A small-molecule ligand and the protein it binds are described below.
Small molecule (SMILES): CNc1nc([C@H]2CCCN2C(=O)[C@H](O)[C@@H](O)C(=O)N[C@H](C)c2ccc(-n3cccn3)cc2)c(S(C)(=O)=O)s1

Sequence of chain 1.B:
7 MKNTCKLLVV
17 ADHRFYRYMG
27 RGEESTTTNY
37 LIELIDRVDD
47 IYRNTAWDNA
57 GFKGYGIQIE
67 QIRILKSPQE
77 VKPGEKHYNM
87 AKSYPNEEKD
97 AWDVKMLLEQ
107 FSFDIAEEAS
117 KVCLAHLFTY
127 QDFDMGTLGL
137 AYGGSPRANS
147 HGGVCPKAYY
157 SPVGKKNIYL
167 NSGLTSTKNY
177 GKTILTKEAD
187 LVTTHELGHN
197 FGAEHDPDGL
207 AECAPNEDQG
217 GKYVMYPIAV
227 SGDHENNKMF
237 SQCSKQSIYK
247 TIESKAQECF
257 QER

Binding-site contacts:
Ligand atom C20 contacts residue ALA225 of chain 1.B at 3.6 Å (hydrophobic).
Ligand atom O7 contacts residue HIS201 of chain 1.B at 3.0 Å (h-bond).
Ligand atom O14 contacts residue ZN1 of chain 1.L at 2.3 Å.
Ligand atom C38 contacts residue SER141 of chain 1.B at 3.3 Å.
Ligand atom C20 contacts residue HIS191 of chain 1.B at 3.6 Å.
Ligand atom C27 contacts residue VAL220 of chain 1.B at 3.4 Å (hydrophobic).
Ligand atom C21 contacts residue ILE224 of chain 1.B at 3.7 Å (hydrophobic).
Ligand atom C8 contacts residue GLU192 of chain 1.B at 3.3 Å.
Ligand atom C20 contacts residue ILE224 of chain 1.B at 3.3 Å (hydrophobic).
Ligand atom O14 contacts residue PRO223 of chain 1.B at 2.9 Å (h-bond).
Ligand atom O12 contacts residue GLY135 of chain 1.B at 3.5 Å (h-bond).
Ligand atom C8 contacts residue ZN1 of chain 1.L at 2.8 Å.
Ligand atom C26 contacts residue TYR219 of chain 1.B at 3.3 Å (hydrophobic).
Ligand atom O12 contacts residue LEU134 of chain 1.B at 3.0 Å (h-bond).
Ligand atom C1 contacts residue THR133 of chain 1.B at 3.6 Å.
Ligand atom C27 contacts residue TYR219 of chain 1.B at 3.3 Å (hydrophobic).
Ligand atom O11 contacts residue HIS195 of chain 1.B at 3.2 Å (h-bond).
Ligand atom C25 contacts residue VAL226 of chain 1.B at 3.7 Å (hydrophobic).
Ligand atom C8 contacts residue GLY135 of chain 1.B at 3.3 Å.
Ligand atom C20 contacts residue TYR222 of chain 1.B at 3.1 Å (hydrophobic).
Ligand atom O11 contacts residue GLU192 of chain 1.B at 2.7 Å (salt-bridge).
Ligand atom C9 contacts residue ZN1 of chain 1.L at 3.1 Å.
Ligand atom C21 contacts residue TYR222 of chain 1.B at 3.5 Å (hydrophobic).
Ligand atom O7 contacts residue ZN1 of chain 1.L at 2.3 Å.
Ligand atom C21 contacts residue HIS191 of chain 1.B at 3.4 Å.
Ligand atom N13 contacts residue HIS191 of chain 1.B at 3.5 Å (h-bond).
Ligand atom O14 contacts residue HIS191 of chain 1.B at 3.1 Å (h-bond).
Ligand atom O11 contacts residue HIS191 of chain 1.B at 3.0 Å (h-bond).
Ligand atom C19 contacts residue ALA225 of chain 1.B at 3.6 Å (hydrophobic).
Ligand atom C33 contacts residue ILE224 of chain 1.B at 3.7 Å (hydrophobic).
Ligand atom C6 contacts residue ZN1 of chain 1.L at 2.9 Å.
Ligand atom O7 contacts residue HIS195 of chain 1.B at 3.3 Å (h-bond).
Ligand atom O11 contacts residue ZN1 of chain 1.L at 1.9 Å.
Ligand atom C34 contacts residue GLU192 of chain 1.B at 3.3 Å.
Ligand atom C33 contacts residue PRO223 of chain 1.B at 3.6 Å (hydrophobic).
Ligand atom O12 contacts residue THR133 of chain 1.B at 3.7 Å.
Ligand atom C38 contacts residue IPA1 of chain 1.K at 3.4 Å.
Ligand atom C1 contacts residue GLY135 of chain 1.B at 3.7 Å.
Ligand atom C25 contacts residue ASN233 of chain 1.B at 3.5 Å.
Ligand atom O14 contacts residue HIS201 of chain 1.B at 2.9 Å (h-bond).